Binding-site contacts:
Ligand atom C6 contacts residue PRO254 of chain 1.A at 3.0 Å (hydrophobic).
Ligand atom C3 contacts residue ASN409 of chain 1.A at 3.7 Å.
Ligand atom O5 contacts residue PRO254 of chain 1.A at 3.7 Å.
Ligand atom O5 contacts residue ASN409 of chain 1.A at 2.2 Å (h-bond).
Ligand atom C2 contacts residue ASN409 of chain 1.A at 2.4 Å.
Ligand atom O6 contacts residue LEU228 of chain 1.A at 4.4 Å.
Ligand atom C7 contacts residue ASN409 of chain 1.A at 3.6 Å.
Ligand atom C1 contacts residue ASN409 of chain 1.A at 1.4 Å.
Ligand atom O7 contacts residue ASN409 of chain 1.A at 3.9 Å.
Ligand atom C5 contacts residue PRO254 of chain 1.A at 3.9 Å (hydrophobic).
Ligand atom N2 contacts residue ASN409 of chain 1.A at 2.9 Å (h-bond).
Ligand atom C5 contacts residue ASN409 of chain 1.A at 3.6 Å.
Ligand atom C4 contacts residue ASN409 of chain 1.A at 4.1 Å.
Ligand atom O6 contacts residue PRO254 of chain 1.A at 4.0 Å.
Ligand atom C8 contacts residue NAG1 of chain 1.I at 3.4 Å.
Ligand atom C6 contacts residue LEU228 of chain 1.A at 3.9 Å (hydrophobic).

The small molecule below binds the protein below.
Small molecule (SMILES): CC(=O)N[C@H]1[C@H](O[C@H]2[C@H](O)[C@@H](NC(C)=O)CO[C@@H]2CO)O[C@H](CO)[C@@H](O[C@@H]2O[C@H](CO)[C@@H](O)[C@H](O[C@H]3O[C@H](CO)[C@@H](O)[C@H](O)[C@@H]3O)[C@@H]2O)[C@@H]1O

Sequence of chain 1.A:
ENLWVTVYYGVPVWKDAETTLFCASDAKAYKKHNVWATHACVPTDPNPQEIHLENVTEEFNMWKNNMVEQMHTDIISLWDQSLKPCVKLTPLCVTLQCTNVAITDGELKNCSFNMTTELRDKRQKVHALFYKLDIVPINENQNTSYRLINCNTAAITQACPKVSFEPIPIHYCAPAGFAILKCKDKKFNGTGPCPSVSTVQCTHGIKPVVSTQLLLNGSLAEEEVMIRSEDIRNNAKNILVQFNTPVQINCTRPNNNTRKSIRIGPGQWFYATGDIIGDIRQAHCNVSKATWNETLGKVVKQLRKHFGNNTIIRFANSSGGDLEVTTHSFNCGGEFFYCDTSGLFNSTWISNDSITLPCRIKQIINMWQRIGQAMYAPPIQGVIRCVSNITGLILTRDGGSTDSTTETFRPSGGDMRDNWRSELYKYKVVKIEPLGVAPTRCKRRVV